The protein below binds the small molecule below.
Small molecule (SMILES): CC(C)(C#Cc1ccc(-c2ccc(Cl)c3c(NS(C)(=O)=O)nn(CC(F)(F)F)c23)c([C@H](Cc2cc(F)cc(F)c2)NC(=O)Cn2nc(C(F)(F)F)c3c2CCCC3)n1)S(C)(=O)=O

Binding-site contacts:
Ligand atom CL27 contacts residue ASN74 of chain 2.A at 3.1 Å.
Ligand atom F37 contacts residue MET66 of chain 2.A at 3.1 Å.
Ligand atom C52 contacts residue MET66 of chain 2.A at 3.5 Å (hydrophobic).
Ligand atom O62 contacts residue ILE37 of chain 1.B at 3.5 Å.
Ligand atom O44 contacts residue LYS70 of chain 2.A at 3.0 Å (salt-bridge).
Ligand atom O23 contacts residue LYS70 of chain 2.A at 3.3 Å (salt-bridge).
Ligand atom C35 contacts residue ASN57 of chain 2.A at 3.1 Å.
Ligand atom F40 contacts residue ILE73 of chain 2.A at 3.4 Å.
Ligand atom C54 contacts residue GLN67 of chain 2.A at 3.3 Å.
Ligand atom F40 contacts residue MET66 of chain 2.A at 3.4 Å.
Ligand atom F37 contacts residue LEU56 of chain 2.A at 3.2 Å.
Ligand atom C19 contacts residue LYS70 of chain 2.A at 3.6 Å.
Ligand atom F58 contacts residue LEU172 of chain 1.B at 3.5 Å.
Ligand atom C11 contacts residue THR107 of chain 2.A at 3.6 Å.
Ligand atom C29 contacts residue ASN53 of chain 2.A at 3.4 Å.
Ligand atom C05 contacts residue ASN57 of chain 2.A at 3.1 Å.
Ligand atom F40 contacts residue LEU69 of chain 2.A at 3.3 Å.
Ligand atom N31 contacts residue ASN57 of chain 2.A at 2.8 Å (h-bond).
Ligand atom C29 contacts residue THR107 of chain 2.A at 3.6 Å.
Ligand atom C08 contacts residue ASN53 of chain 2.A at 3.6 Å.
Ligand atom C28 contacts residue TYR130 of chain 2.A at 3.5 Å (hydrophobic).
Ligand atom C39 contacts residue LYS70 of chain 2.A at 3.4 Å.
Ligand atom C52 contacts residue GLN63 of chain 2.A at 3.1 Å.
Ligand atom C29 contacts residue TYR130 of chain 2.A at 3.5 Å (hydrophobic).
Ligand atom C10 contacts residue THR107 of chain 2.A at 3.5 Å.
Ligand atom C04 contacts residue ASN57 of chain 2.A at 3.4 Å.
Ligand atom F58 contacts residue ARG173 of chain 1.B at 3.1 Å.
Ligand atom C36 contacts residue MET66 of chain 2.A at 3.6 Å (hydrophobic).
Ligand atom C33 contacts residue ASN57 of chain 2.A at 3.2 Å.
Ligand atom F40 contacts residue LYS70 of chain 2.A at 3.1 Å.
Ligand atom N42 contacts residue ASN57 of chain 2.A at 2.4 Å (h-bond).
Ligand atom C43 contacts residue ASN57 of chain 2.A at 3.4 Å.
Ligand atom C38 contacts residue MET66 of chain 2.A at 3.2 Å (hydrophobic).
Ligand atom C33 contacts residue ASN53 of chain 2.A at 3.5 Å.
Ligand atom C32 contacts residue ASN57 of chain 2.A at 3.3 Å.
Ligand atom C45 contacts residue ASN57 of chain 2.A at 3.6 Å.
Ligand atom C01 contacts residue PRO38 of chain 1.B at 3.6 Å (hydrophobic).
Ligand atom C53 contacts residue GLN67 of chain 2.A at 3.2 Å.
Ligand atom C35 contacts residue LEU56 of chain 2.A at 3.6 Å (hydrophobic).
Ligand atom C06 contacts residue ASN57 of chain 2.A at 3.4 Å.

Sequence of chain 1.B:
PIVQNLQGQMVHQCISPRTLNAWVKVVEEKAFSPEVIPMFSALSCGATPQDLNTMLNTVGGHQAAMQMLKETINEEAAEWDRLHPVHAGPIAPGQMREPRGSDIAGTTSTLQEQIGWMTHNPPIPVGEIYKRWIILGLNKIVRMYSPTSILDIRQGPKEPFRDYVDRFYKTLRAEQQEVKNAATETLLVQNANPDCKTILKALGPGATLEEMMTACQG

Sequence of chain 2.A:
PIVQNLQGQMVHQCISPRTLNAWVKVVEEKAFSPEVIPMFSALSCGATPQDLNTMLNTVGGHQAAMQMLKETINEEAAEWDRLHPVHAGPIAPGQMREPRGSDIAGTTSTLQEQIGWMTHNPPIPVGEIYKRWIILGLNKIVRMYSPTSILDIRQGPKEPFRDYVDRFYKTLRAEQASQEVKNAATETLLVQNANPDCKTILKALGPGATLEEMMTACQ